This protein binds this small molecule.
Small molecule (SMILES): Nc1nc2c(ncn2[C@H]2C[C@H](O)[C@@H](CO[P](=O)(O)O[P](=O)(O)OP(=O)(O)O)O2)c(=O)[nH]1

Sequence of chain 1.D:
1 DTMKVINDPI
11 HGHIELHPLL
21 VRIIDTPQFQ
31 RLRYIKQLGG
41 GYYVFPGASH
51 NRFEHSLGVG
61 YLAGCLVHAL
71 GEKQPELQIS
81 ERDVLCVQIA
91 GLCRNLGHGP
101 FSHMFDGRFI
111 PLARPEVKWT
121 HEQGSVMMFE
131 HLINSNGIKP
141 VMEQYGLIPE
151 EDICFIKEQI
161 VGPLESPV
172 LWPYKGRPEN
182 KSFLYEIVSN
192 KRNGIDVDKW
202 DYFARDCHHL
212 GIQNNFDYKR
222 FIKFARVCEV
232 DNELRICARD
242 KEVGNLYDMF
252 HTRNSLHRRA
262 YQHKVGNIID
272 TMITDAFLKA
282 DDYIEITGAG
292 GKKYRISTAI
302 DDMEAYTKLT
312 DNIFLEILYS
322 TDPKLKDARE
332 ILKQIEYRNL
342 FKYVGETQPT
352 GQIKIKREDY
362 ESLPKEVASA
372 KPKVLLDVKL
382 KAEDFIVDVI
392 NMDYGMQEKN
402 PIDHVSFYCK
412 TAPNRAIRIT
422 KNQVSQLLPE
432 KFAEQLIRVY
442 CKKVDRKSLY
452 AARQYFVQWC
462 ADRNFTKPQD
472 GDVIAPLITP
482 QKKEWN

Sequence of chain 1.C:
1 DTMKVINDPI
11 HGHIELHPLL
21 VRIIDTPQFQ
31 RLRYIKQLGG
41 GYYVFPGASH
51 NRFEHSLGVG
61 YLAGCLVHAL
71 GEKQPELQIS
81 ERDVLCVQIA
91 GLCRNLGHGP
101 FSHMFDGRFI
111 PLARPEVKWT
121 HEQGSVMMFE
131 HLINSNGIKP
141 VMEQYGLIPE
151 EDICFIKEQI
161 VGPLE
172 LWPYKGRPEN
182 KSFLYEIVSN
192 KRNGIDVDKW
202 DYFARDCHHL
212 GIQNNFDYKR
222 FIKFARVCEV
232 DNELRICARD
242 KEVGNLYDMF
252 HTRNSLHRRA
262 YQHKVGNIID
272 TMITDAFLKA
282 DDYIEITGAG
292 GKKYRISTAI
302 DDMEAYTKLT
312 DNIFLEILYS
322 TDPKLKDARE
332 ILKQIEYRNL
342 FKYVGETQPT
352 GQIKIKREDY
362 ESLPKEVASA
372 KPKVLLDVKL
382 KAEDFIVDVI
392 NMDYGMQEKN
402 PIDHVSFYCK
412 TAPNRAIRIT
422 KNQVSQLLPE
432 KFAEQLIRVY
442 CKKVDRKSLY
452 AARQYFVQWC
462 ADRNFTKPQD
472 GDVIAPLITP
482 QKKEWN

Binding-site contacts:
Ligand atom PG contacts residue MG1 of chain 1.Q at 3.4 Å.
Ligand atom O3B contacts residue LYS242 of chain 1.D at 3.4 Å.
Ligand atom C4 contacts residue ARG221 of chain 1.D at 3.2 Å.
Ligand atom N2 contacts residue HIS13 of chain 1.C at 3.5 Å.
Ligand atom O3A contacts residue GTP1 of chain 1.L at 3.2 Å (h-bond).
Ligand atom N7 contacts residue ARG221 of chain 1.D at 3.5 Å (salt-bridge).
Ligand atom O1A contacts residue LYS242 of chain 1.D at 2.6 Å (salt-bridge).
Ligand atom O3B contacts residue LYS265 of chain 1.B at 2.9 Å (salt-bridge).
Ligand atom O6 contacts residue ASN246 of chain 1.D at 3.2 Å (h-bond).
Ligand atom C4' contacts residue VAL5 of chain 1.C at 3.5 Å (hydrophobic).
Ligand atom C5 contacts residue ARG221 of chain 1.D at 3.4 Å.
Ligand atom O2B contacts residue HIS264 of chain 1.B at 3.0 Å.
Ligand atom N3 contacts residue ASN7 of chain 1.C at 3.3 Å (h-bond).
Ligand atom O2G contacts residue LYS265 of chain 1.B at 3.3 Å (salt-bridge).
Ligand atom C5' contacts residue GTP1 of chain 1.L at 3.5 Å.
Ligand atom O3G contacts residue GTP1 of chain 1.L at 2.8 Å (h-bond).
Ligand atom C1' contacts residue ASN7 of chain 1.C at 3.5 Å.
Ligand atom C2' contacts residue PHE45 of chain 1.B at 3.4 Å (hydrophobic).
Ligand atom N3 contacts residue ARG221 of chain 1.D at 3.4 Å (salt-bridge).
Ligand atom O3' contacts residue VAL44 of chain 1.B at 2.6 Å (h-bond).
Ligand atom O1A contacts residue ARG221 of chain 1.D at 3.0 Å (salt-bridge).
Ligand atom O6 contacts residue ARG260 of chain 1.B at 3.3 Å.
Ligand atom O2G contacts residue ARG240 of chain 1.D at 2.8 Å (salt-bridge).
Ligand atom C1' contacts residue PHE45 of chain 1.B at 3.5 Å (hydrophobic).
Ligand atom O4' contacts residue ARG221 of chain 1.D at 3.2 Å (salt-bridge).
Ligand atom O2A contacts residue HIS264 of chain 1.B at 2.6 Å (h-bond).
Ligand atom C5' contacts residue VAL5 of chain 1.C at 3.2 Å (hydrophobic).
Ligand atom N9 contacts residue ARG221 of chain 1.D at 3.5 Å (salt-bridge).
Ligand atom N2 contacts residue ASN7 of chain 1.C at 3.4 Å (h-bond).
Ligand atom C3' contacts residue VAL44 of chain 1.B at 3.1 Å (hydrophobic).
Ligand atom O1B contacts residue GTP1 of chain 1.L at 2.8 Å (h-bond).
Ligand atom O3G contacts residue MG1 of chain 1.Q at 2.0 Å.
Ligand atom PB contacts residue LYS265 of chain 1.B at 3.4 Å.
Ligand atom O3G contacts residue LYS411 of chain 1.D at 3.0 Å (salt-bridge).
Ligand atom O1B contacts residue MG1 of chain 1.Q at 1.9 Å.
Ligand atom PB contacts residue MG1 of chain 1.Q at 3.3 Å.
Ligand atom N2 contacts residue ASP218 of chain 1.D at 3.4 Å (salt-bridge).
Ligand atom O1G contacts residue ARG240 of chain 1.D at 2.9 Å (salt-bridge).
Ligand atom O3' contacts residue ASN7 of chain 1.C at 3.0 Å (h-bond).
Ligand atom O2B contacts residue LYS265 of chain 1.B at 2.6 Å (salt-bridge).

Sequence of chain 1.B:
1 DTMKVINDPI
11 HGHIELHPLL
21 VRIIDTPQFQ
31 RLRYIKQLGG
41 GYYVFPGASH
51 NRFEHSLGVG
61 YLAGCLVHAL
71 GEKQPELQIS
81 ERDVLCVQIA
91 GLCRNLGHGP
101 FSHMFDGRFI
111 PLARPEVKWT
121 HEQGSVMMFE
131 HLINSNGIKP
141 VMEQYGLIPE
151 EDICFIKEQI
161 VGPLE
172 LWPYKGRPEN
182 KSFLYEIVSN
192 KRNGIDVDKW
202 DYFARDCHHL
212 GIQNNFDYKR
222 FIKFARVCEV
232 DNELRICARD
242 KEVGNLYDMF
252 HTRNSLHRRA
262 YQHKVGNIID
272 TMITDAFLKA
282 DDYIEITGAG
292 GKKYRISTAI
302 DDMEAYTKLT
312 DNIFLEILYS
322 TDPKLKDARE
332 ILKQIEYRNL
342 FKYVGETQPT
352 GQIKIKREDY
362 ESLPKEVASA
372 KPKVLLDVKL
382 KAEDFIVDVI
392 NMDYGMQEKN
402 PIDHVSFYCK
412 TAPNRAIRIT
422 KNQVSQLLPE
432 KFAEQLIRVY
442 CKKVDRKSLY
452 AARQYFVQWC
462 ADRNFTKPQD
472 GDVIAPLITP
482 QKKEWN